The protein below binds the small molecule below.
Small molecule (SMILES): O=C(O)Cc1ccccc1Nc1c(Cl)cccc1Cl

Binding-site contacts:
Ligand atom O1 contacts residue PHE96 of chain 1.A at 3.5 Å.
Ligand atom N1 contacts residue GLY275 of chain 1.A at 4.0 Å.
Ligand atom C4 contacts residue LEU345 of chain 1.A at 3.4 Å (hydrophobic).
Ligand atom C5 contacts residue ALA276 of chain 1.A at 4.2 Å (hydrophobic).
Ligand atom C10 contacts residue PHE455 of chain 1.A at 3.3 Å (hydrophobic).
Ligand atom C11 contacts residue LEU190 of chain 1.A at 4.3 Å (hydrophobic).
Ligand atom C6 contacts residue LEU345 of chain 1.A at 4.1 Å (hydrophobic).
Ligand atom C10 contacts residue PHE96 of chain 1.A at 4.1 Å (hydrophobic).
Ligand atom C4 contacts residue ALA276 of chain 1.A at 3.6 Å (hydrophobic).
Ligand atom CL4 contacts residue LEU345 of chain 1.A at 3.3 Å.
Ligand atom CL4 contacts residue ALA276 of chain 1.A at 3.4 Å.
Ligand atom N1 contacts residue ALA276 of chain 1.A at 3.9 Å.
Ligand atom O2 contacts residue GLY275 of chain 1.A at 4.0 Å.
Ligand atom C11 contacts residue PHE96 of chain 1.A at 4.2 Å (hydrophobic).
Ligand atom C1 contacts residue LEU345 of chain 1.A at 4.3 Å (hydrophobic).
Ligand atom C1 contacts residue THR280 of chain 1.A at 3.6 Å.
Ligand atom C9 contacts residue PHE96 of chain 1.A at 4.0 Å (hydrophobic).
Ligand atom O1 contacts residue ASP272 of chain 1.A at 4.3 Å.
Ligand atom C10 contacts residue LEU85 of chain 1.A at 4.2 Å (hydrophobic).
Ligand atom O2 contacts residue LEU85 of chain 1.A at 4.2 Å.
Ligand atom CL2 contacts residue GLY275 of chain 1.A at 4.2 Å.
Ligand atom C6 contacts residue HEM1 of chain 1.D at 3.9 Å.
Ligand atom CL4 contacts residue ALA95 of chain 1.A at 3.6 Å.
Ligand atom C4 contacts residue HEM1 of chain 1.D at 4.2 Å.
Ligand atom C11 contacts residue LEU85 of chain 1.A at 3.2 Å (hydrophobic).
Ligand atom C14 contacts residue GLY275 of chain 1.A at 3.9 Å.
Ligand atom C9 contacts residue LEU345 of chain 1.A at 3.8 Å (hydrophobic).
Ligand atom C3 contacts residue LEU345 of chain 1.A at 4.2 Å (hydrophobic).
Ligand atom C8 contacts residue PHE96 of chain 1.A at 4.1 Å (hydrophobic).
Ligand atom C7 contacts residue PHE96 of chain 1.A at 4.3 Å (hydrophobic).
Ligand atom C13 contacts residue GLY275 of chain 1.A at 3.7 Å.
Ligand atom C5 contacts residue LEU345 of chain 1.A at 3.5 Å (hydrophobic).
Ligand atom C11 contacts residue PHE455 of chain 1.A at 3.5 Å (hydrophobic).
Ligand atom C3 contacts residue ALA276 of chain 1.A at 3.8 Å (hydrophobic).
Ligand atom C1 contacts residue LEU341 of chain 1.A at 3.6 Å (hydrophobic).
Ligand atom C6 contacts residue LEU341 of chain 1.A at 3.4 Å (hydrophobic).
Ligand atom C5 contacts residue HEM1 of chain 1.D at 3.4 Å.
Ligand atom CL4 contacts residue HEM1 of chain 1.D at 3.8 Å.
Ligand atom C12 contacts residue LEU85 of chain 1.A at 3.6 Å (hydrophobic).
Ligand atom C6 contacts residue THR280 of chain 1.A at 4.1 Å.

Sequence of chain 1.A:
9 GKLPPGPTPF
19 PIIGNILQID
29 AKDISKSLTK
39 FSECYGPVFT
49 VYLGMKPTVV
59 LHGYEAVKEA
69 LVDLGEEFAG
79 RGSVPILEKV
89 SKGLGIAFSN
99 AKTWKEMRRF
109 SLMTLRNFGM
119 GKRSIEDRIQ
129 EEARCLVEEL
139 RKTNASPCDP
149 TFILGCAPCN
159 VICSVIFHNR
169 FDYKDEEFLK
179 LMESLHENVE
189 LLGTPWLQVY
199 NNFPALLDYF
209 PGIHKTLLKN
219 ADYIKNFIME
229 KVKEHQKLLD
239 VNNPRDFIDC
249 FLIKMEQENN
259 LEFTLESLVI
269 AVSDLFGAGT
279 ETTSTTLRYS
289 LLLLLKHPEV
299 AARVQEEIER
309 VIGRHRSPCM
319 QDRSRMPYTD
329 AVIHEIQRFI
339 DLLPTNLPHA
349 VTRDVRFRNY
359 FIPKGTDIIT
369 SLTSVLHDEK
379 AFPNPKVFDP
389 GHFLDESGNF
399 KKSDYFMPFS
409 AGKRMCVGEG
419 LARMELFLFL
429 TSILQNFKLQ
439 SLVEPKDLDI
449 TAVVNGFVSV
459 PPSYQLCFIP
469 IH